Sequence of chain 1.A:
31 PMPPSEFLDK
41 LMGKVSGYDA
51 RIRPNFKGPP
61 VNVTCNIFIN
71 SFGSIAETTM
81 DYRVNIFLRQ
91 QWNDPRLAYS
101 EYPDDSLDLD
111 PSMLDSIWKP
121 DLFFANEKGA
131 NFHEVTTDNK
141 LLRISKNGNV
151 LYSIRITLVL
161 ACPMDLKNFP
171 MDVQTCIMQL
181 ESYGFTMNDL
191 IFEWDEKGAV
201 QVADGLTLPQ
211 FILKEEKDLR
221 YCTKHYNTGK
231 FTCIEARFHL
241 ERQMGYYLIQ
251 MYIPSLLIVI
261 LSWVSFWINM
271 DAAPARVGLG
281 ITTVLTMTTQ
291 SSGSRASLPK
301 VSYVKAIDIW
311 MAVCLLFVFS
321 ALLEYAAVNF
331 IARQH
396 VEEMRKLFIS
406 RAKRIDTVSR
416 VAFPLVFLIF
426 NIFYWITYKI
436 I

Sequence of chain 1.B:
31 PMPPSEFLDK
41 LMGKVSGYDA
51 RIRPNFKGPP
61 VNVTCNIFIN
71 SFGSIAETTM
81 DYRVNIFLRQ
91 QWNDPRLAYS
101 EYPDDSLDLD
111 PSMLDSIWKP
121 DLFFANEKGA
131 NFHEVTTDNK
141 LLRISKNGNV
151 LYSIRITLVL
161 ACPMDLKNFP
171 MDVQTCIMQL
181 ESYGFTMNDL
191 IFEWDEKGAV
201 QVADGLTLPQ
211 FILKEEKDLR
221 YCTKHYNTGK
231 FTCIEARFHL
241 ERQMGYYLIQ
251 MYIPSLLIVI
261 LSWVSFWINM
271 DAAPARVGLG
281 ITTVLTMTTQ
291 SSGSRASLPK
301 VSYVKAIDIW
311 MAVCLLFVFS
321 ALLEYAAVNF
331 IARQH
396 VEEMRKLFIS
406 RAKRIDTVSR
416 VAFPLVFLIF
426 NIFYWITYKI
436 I

The protein below binds the small molecule below.
Small molecule (SMILES): NCCCC(=O)O

Binding-site contacts:
Ligand atom CG contacts residue PHE87 of chain 1.A at 3.9 Å (hydrophobic).
Ligand atom N contacts residue SER182 of chain 1.B at 3.5 Å (h-bond).
Ligand atom CB contacts residue TYR183 of chain 1.B at 3.6 Å (hydrophobic).
Ligand atom OXT contacts residue SER153 of chain 1.A at 2.5 Å (h-bond).
Ligand atom O contacts residue ARG89 of chain 1.A at 3.0 Å (salt-bridge).
Ligand atom C contacts residue PHE87 of chain 1.A at 4.0 Å (hydrophobic).
Ligand atom CG contacts residue TYR183 of chain 1.B at 4.1 Å (hydrophobic).
Ligand atom OXT contacts residue TYR183 of chain 1.B at 2.8 Å (h-bond).
Ligand atom C contacts residue TYR183 of chain 1.B at 3.9 Å (hydrophobic).
Ligand atom O contacts residue THR228 of chain 1.B at 4.3 Å.
Ligand atom N contacts residue TYR226 of chain 1.B at 3.9 Å.
Ligand atom CB contacts residue SER182 of chain 1.B at 4.4 Å.
Ligand atom C contacts residue ARG89 of chain 1.A at 3.2 Å.
Ligand atom CD contacts residue TYR183 of chain 1.B at 3.9 Å (hydrophobic).
Ligand atom N contacts residue PHE87 of chain 1.A at 4.0 Å.
Ligand atom OXT contacts residue ARG89 of chain 1.A at 3.3 Å (salt-bridge).
Ligand atom CD contacts residue PHE231 of chain 1.B at 3.6 Å (hydrophobic).
Ligand atom CG contacts residue ARG89 of chain 1.A at 3.5 Å.
Ligand atom CD contacts residue SER182 of chain 1.B at 3.3 Å.
Ligand atom CB contacts residue PHE231 of chain 1.B at 4.0 Å (hydrophobic).
Ligand atom C contacts residue SER153 of chain 1.A at 3.1 Å.
Ligand atom O contacts residue SER153 of chain 1.A at 2.9 Å (h-bond).
Ligand atom N contacts residue TYR183 of chain 1.B at 3.8 Å.
Ligand atom OXT contacts residue PHE87 of chain 1.A at 3.4 Å.
Ligand atom CD contacts residue TYR226 of chain 1.B at 4.2 Å (hydrophobic).
Ligand atom O contacts residue LEU141 of chain 1.A at 3.6 Å.
Ligand atom N contacts residue GLU181 of chain 1.B at 4.0 Å.
Ligand atom N contacts residue PHE123 of chain 1.B at 3.7 Å.